Binding-site contacts:
Ligand atom O contacts residue SER205 of chain 1.B at 2.6 Å (h-bond).
Ligand atom NH2 contacts residue ALA200 of chain 1.B at 3.4 Å (h-bond).
Ligand atom NH2 contacts residue ASP199 of chain 1.B at 2.9 Å (salt-bridge).
Ligand atom CB contacts residue HIS43 of chain 1.B at 3.7 Å.
Ligand atom O contacts residue GLU202 of chain 1.B at 3.6 Å.
Ligand atom CG contacts residue SER205 of chain 1.B at 3.4 Å.
Ligand atom N contacts residue SER205 of chain 1.B at 3.1 Å (h-bond).
Ligand atom CG contacts residue TYR47 of chain 1.B at 3.5 Å (hydrophobic).
Ligand atom CG contacts residue CYS201 of chain 1.B at 3.7 Å (hydrophobic).
Ligand atom CB contacts residue LYS52 of chain 1.B at 3.7 Å.
Ligand atom CZ contacts residue GLU94 of chain 1.B at 3.6 Å.
Ligand atom O contacts residue SER205 of chain 1.B at 3.5 Å (h-bond).
Ligand atom CA contacts residue HIS43 of chain 1.B at 3.6 Å.
Ligand atom NH1 contacts residue ASP199 of chain 1.B at 2.9 Å (salt-bridge).
Ligand atom CA contacts residue SER205 of chain 1.B at 3.1 Å.
Ligand atom O contacts residue GLY228 of chain 1.B at 3.0 Å (h-bond).
Ligand atom O contacts residue GLY203 of chain 1.B at 2.8 Å (h-bond).
Ligand atom NH2 contacts residue GLY230 of chain 1.B at 3.0 Å (h-bond).
Ligand atom CE1 contacts residue ASN95 of chain 1.B at 3.6 Å.
Ligand atom CD contacts residue VAL225 of chain 1.B at 3.7 Å (hydrophobic).
Ligand atom N contacts residue HIS43 of chain 1.B at 3.0 Å (h-bond).
Ligand atom CA contacts residue SER226 of chain 1.B at 3.6 Å.
Ligand atom CZ contacts residue ASP199 of chain 1.B at 3.7 Å.
Ligand atom C contacts residue SER205 of chain 1.B at 3.0 Å.
Ligand atom NH1 contacts residue ALA200 of chain 1.B at 3.3 Å (h-bond).
Ligand atom CA contacts residue GLY228 of chain 1.B at 3.7 Å.
Ligand atom N contacts residue HIS43 of chain 1.B at 3.3 Å (h-bond).
Ligand atom N contacts residue SER226 of chain 1.B at 2.9 Å (h-bond).
Ligand atom N contacts residue GLY228 of chain 1.B at 2.9 Å (h-bond).
Ligand atom O contacts residue GLU202 of chain 1.B at 3.5 Å.
Ligand atom CG2 contacts residue HIS43 of chain 1.B at 3.5 Å.
Ligand atom C contacts residue SER205 of chain 1.B at 3.5 Å.
Ligand atom CB contacts residue HIS43 of chain 1.B at 3.7 Å.
Ligand atom CG2 contacts residue CYS28 of chain 1.B at 3.4 Å (hydrophobic).
Ligand atom N contacts residue GLU202 of chain 1.B at 3.6 Å.
Ligand atom C contacts residue GLY228 of chain 1.B at 3.7 Å.
Ligand atom O contacts residue TRP227 of chain 1.B at 3.2 Å.
Ligand atom NH1 contacts residue GLY238 of chain 1.B at 3.6 Å.
Ligand atom CZ contacts residue ALA200 of chain 1.B at 3.3 Å (hydrophobic).
Ligand atom OG1 contacts residue LYS52 of chain 1.B at 2.9 Å (salt-bridge).

This small molecule binds to this protein.
Small molecule (SMILES): C[C@H](O)C(NC(=O)[C@@H](CCCNC(N)=[NH2+])NC(=O)[C@@H]1CCCN1C(=O)[C@H](N)Cc1ccccc1)C(N)=O

Sequence of chain 1.B:
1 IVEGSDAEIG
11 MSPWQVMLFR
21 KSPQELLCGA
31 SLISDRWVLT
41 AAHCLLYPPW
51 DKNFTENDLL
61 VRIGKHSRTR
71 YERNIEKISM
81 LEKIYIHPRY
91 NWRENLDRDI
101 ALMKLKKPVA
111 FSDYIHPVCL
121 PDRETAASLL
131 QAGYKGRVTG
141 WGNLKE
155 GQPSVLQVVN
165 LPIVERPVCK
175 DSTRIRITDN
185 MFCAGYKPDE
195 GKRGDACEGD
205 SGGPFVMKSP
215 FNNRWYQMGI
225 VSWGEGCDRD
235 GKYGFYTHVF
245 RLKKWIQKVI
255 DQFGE